Binding-site contacts:
Ligand atom CM6 contacts residue ILE184 of chain 28.A at 3.5 Å (hydrophobic).
Ligand atom O1B contacts residue ILE95 of chain 28.A at 3.0 Å.
Ligand atom F2 contacts residue SER170 of chain 28.A at 3.5 Å.
Ligand atom N1A contacts residue LEU220 of chain 28.A at 3.0 Å.
Ligand atom C2A contacts residue ILE182 of chain 28.A at 3.6 Å (hydrophobic).
Ligand atom N3A contacts residue ILE182 of chain 28.A at 3.0 Å.
Ligand atom F2 contacts residue PHE147 of chain 28.A at 3.2 Å.
Ligand atom F3 contacts residue ALA169 of chain 28.A at 3.7 Å.
Ligand atom N3A contacts residue ILE184 of chain 28.A at 3.9 Å.
Ligand atom O1A contacts residue ILE182 of chain 28.A at 3.9 Å.
Ligand atom CM4 contacts residue ILE182 of chain 28.A at 3.6 Å (hydrophobic).
Ligand atom C3B contacts residue ILE119 of chain 28.A at 3.5 Å (hydrophobic).
Ligand atom C2B contacts residue ILE119 of chain 28.A at 3.5 Å (hydrophobic).
Ligand atom C1B contacts residue ILE95 of chain 28.A at 3.5 Å (hydrophobic).
Ligand atom F1 contacts residue VAL171 of chain 28.A at 3.0 Å.
Ligand atom O1 contacts residue ILE217 of chain 28.A at 3.2 Å.
Ligand atom C2A contacts residue LEU220 of chain 28.A at 3.8 Å (hydrophobic).
Ligand atom F2 contacts residue ALA169 of chain 28.A at 2.2 Å.
Ligand atom C5B contacts residue ILE184 of chain 28.A at 3.4 Å (hydrophobic).
Ligand atom C3A contacts residue ILE182 of chain 28.A at 3.2 Å (hydrophobic).
Ligand atom O1A contacts residue ALA145 of chain 28.A at 3.8 Å.
Ligand atom F1 contacts residue SER170 of chain 28.A at 3.7 Å.
Ligand atom F3 contacts residue ILE182 of chain 28.A at 3.2 Å.
Ligand atom C6B contacts residue ILE184 of chain 28.A at 3.7 Å (hydrophobic).
Ligand atom CM4 contacts residue ALA169 of chain 28.A at 3.5 Å (hydrophobic).
Ligand atom C4 contacts residue PHE115 of chain 28.A at 3.3 Å (hydrophobic).
Ligand atom CM2 contacts residue ILE119 of chain 28.A at 3.5 Å (hydrophobic).
Ligand atom CM3 contacts residue THR97 of chain 28.A at 3.9 Å.
Ligand atom F2 contacts residue ALA145 of chain 28.A at 3.0 Å.
Ligand atom CM6 contacts residue ILE217 of chain 28.A at 3.4 Å (hydrophobic).
Ligand atom F3 contacts residue ALA24 of chain 28.B at 3.9 Å.
Ligand atom CM6 contacts residue MET187 of chain 28.A at 3.8 Å (hydrophobic).
Ligand atom CM4 contacts residue ALA145 of chain 28.A at 3.5 Å (hydrophobic).
Ligand atom F1 contacts residue ALA145 of chain 28.A at 3.0 Å.
Ligand atom F3 contacts residue LEU14 of chain 29.B at 3.9 Å.
Ligand atom CM2 contacts residue TRP93 of chain 28.A at 3.9 Å (hydrophobic).
Ligand atom C6B contacts residue ILE95 of chain 28.A at 3.6 Å (hydrophobic).
Ligand atom F2 contacts residue MET146 of chain 28.A at 3.7 Å.
Ligand atom N3A contacts residue PHE147 of chain 28.A at 3.6 Å.
Ligand atom O1A contacts residue LEU220 of chain 28.A at 3.4 Å.

Sequence of chain 29.B:
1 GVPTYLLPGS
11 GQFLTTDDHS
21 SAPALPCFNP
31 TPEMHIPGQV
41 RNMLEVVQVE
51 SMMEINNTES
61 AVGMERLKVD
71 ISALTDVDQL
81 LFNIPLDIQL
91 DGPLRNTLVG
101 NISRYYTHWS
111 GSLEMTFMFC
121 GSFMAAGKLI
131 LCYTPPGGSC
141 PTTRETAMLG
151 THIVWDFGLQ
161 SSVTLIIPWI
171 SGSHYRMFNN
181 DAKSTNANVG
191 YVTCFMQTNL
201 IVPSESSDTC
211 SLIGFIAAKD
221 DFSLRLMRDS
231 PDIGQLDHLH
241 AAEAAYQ

Sequence of chain 28.A:
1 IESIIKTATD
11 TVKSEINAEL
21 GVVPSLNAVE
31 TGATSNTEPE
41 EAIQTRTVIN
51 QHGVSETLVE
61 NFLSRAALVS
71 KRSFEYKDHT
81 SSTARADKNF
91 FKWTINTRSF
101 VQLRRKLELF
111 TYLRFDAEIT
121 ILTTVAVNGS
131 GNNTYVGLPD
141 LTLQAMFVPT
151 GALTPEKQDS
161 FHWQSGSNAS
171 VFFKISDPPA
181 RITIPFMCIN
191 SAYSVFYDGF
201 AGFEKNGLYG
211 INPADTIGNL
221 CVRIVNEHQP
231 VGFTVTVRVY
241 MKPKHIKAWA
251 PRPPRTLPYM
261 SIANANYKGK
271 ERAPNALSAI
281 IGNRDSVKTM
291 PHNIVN

Sequence of chain 28.B:
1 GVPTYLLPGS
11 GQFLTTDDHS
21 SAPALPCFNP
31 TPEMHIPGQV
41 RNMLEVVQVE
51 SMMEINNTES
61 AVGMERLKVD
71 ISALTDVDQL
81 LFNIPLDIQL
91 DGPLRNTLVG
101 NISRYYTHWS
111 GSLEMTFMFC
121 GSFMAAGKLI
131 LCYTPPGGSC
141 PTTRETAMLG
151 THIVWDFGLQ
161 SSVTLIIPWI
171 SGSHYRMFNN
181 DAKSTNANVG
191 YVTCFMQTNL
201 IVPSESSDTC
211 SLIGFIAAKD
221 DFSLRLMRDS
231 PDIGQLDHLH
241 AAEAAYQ

The small molecule below binds the protein below.
Small molecule (SMILES): Cc1cc(CCCOc2c(C)cc(-c3noc(C(F)(F)F)n3)cc2C)on1